Sequence of chain 1.D:
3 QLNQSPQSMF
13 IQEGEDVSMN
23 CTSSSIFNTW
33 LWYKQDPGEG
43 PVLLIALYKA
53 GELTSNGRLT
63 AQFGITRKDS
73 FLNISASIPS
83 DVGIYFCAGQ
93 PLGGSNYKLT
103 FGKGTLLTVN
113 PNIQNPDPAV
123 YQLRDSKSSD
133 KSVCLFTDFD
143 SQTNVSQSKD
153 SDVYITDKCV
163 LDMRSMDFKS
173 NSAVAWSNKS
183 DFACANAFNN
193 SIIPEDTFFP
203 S

Binding-site contacts:
Ligand atom CG contacts residue GLU63 of chain 1.A at 3.4 Å.
Ligand atom N contacts residue ASN98 of chain 1.D at 3.1 Å (h-bond).
Ligand atom NE contacts residue GLY96 of chain 1.D at 2.7 Å (h-bond).
Ligand atom CB contacts residue SER143 of chain 1.A at 3.2 Å.
Ligand atom N contacts residue TYR7 of chain 1.A at 3.3 Å (h-bond).
Ligand atom CD2 contacts residue SER147 of chain 1.A at 3.4 Å.
Ligand atom CA contacts residue GLU63 of chain 1.A at 3.4 Å.
Ligand atom N contacts residue HIS99 of chain 1.A at 3.3 Å.
Ligand atom OXT contacts residue THR80 of chain 1.A at 3.3 Å.
Ligand atom N contacts residue TYR7 of chain 1.A at 3.3 Å (h-bond).
Ligand atom C contacts residue LYS146 of chain 1.A at 3.3 Å.
Ligand atom NH1 contacts residue GLN92 of chain 1.D at 3.3 Å (h-bond).
Ligand atom O contacts residue ASN98 of chain 1.D at 2.9 Å (h-bond).
Ligand atom O contacts residue ASN77 of chain 1.A at 3.0 Å (h-bond).
Ligand atom NH2 contacts residue GLN92 of chain 1.D at 3.0 Å (h-bond).
Ligand atom CA contacts residue TYR7 of chain 1.A at 3.3 Å (hydrophobic).
Ligand atom NH2 contacts residue GLU103 of chain 1.E at 2.9 Å (salt-bridge).
Ligand atom O contacts residue TYR159 of chain 1.A at 2.8 Å (h-bond).
Ligand atom O contacts residue GLN156 of chain 1.A at 3.2 Å (h-bond).
Ligand atom OG1 contacts residue PHE74 of chain 1.A at 3.2 Å.
Ligand atom CB contacts residue GLU63 of chain 1.A at 3.3 Å.
Ligand atom CG1 contacts residue TYR99 of chain 1.D at 3.3 Å (hydrophobic).
Ligand atom CZ contacts residue GLN92 of chain 1.D at 3.1 Å.
Ligand atom O contacts residue ILE73 of chain 1.A at 3.4 Å.
Ligand atom NH1 contacts residue GLU103 of chain 1.E at 3.3 Å (salt-bridge).
Ligand atom N contacts residue GLU63 of chain 1.A at 2.8 Å (salt-bridge).
Ligand atom CD1 contacts residue PHE116 of chain 1.A at 3.3 Å (hydrophobic).
Ligand atom C contacts residue TYR7 of chain 1.A at 3.3 Å (hydrophobic).
Ligand atom NH1 contacts residue GLU152 of chain 1.A at 2.8 Å (salt-bridge).
Ligand atom O contacts residue SER97 of chain 1.D at 3.4 Å.
Ligand atom O contacts residue LYS146 of chain 1.A at 2.9 Å (salt-bridge).
Ligand atom N contacts residue TYR171 of chain 1.A at 2.7 Å (h-bond).
Ligand atom CB contacts residue GLY95 of chain 1.D at 3.3 Å.
Ligand atom O contacts residue TYR84 of chain 1.A at 2.7 Å (h-bond).
Ligand atom CG contacts residue GLY95 of chain 1.D at 3.2 Å.
Ligand atom CE contacts residue THR70 of chain 1.A at 3.4 Å.
Ligand atom N contacts residue ASN77 of chain 1.A at 3.4 Å (h-bond).
Ligand atom O contacts residue SER143 of chain 1.A at 3.1 Å (h-bond).
Ligand atom CD contacts residue GLY96 of chain 1.D at 3.3 Å.
Ligand atom NH1 contacts residue ASN98 of chain 1.D at 3.4 Å (h-bond).

Sequence of chain 1.E:
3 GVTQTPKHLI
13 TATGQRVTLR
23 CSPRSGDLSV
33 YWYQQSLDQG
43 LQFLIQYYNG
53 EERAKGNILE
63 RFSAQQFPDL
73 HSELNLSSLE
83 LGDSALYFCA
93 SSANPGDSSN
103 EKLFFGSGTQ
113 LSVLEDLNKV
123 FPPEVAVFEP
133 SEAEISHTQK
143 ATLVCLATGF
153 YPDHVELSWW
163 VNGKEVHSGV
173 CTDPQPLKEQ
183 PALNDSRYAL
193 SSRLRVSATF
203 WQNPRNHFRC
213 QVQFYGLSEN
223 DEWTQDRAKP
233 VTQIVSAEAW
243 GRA

A small-molecule ligand and the protein it binds are described below.
Small molecule (SMILES): CSCC[C@H](NC(=O)[C@@H](N)C(C)C)C(=O)N[C@@H](C)C(=O)N1CCC[C@H]1C(=O)N[C@@H](CCCN=C(N)N)C(=O)N[C@H](C(=O)N[C@@H](CC(C)C)C(=O)N[C@H](C(=O)N[C@@H](CC(C)C)C(=O)O)C(C)C)[C@@H](C)O

Sequence of chain 1.A:
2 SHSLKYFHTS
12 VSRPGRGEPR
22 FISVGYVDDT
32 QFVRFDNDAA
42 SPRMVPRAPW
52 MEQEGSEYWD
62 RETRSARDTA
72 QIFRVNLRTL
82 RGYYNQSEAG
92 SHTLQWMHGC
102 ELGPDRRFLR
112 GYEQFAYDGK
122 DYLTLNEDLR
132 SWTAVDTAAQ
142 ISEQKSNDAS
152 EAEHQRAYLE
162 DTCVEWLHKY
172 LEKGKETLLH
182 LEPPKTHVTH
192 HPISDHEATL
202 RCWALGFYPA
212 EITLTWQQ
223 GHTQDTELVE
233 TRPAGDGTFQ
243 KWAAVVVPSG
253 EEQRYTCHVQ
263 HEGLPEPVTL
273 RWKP